This small molecule binds to this protein.
Small molecule (SMILES): Cc1cc(N)nc2cc(-c3ccc(OC(C)C)c(CN)c3)ccc12

Binding-site contacts:
Ligand atom C11 contacts residue GLY315 of chain 1.C at 3.6 Å.
Ligand atom N01 contacts residue HEM1 of chain 1.W at 3.4 Å.
Ligand atom C06 contacts residue PHE313 of chain 1.C at 3.9 Å (hydrophobic).
Ligand atom C07 contacts residue VAL296 of chain 1.C at 3.3 Å (hydrophobic).
Ligand atom C10 contacts residue HEM1 of chain 1.W at 3.5 Å.
Ligand atom C02 contacts residue GLU321 of chain 1.C at 3.4 Å.
Ligand atom C09 contacts residue GLU321 of chain 1.C at 3.7 Å.
Ligand atom C09 contacts residue HEM1 of chain 1.W at 3.5 Å.
Ligand atom C05 contacts residue HEM1 of chain 1.W at 3.9 Å.
Ligand atom C27 contacts residue HEM1 of chain 1.W at 3.3 Å.
Ligand atom C25 contacts residue HEM1 of chain 1.W at 3.3 Å.
Ligand atom C31 contacts residue PHE65 of chain 1.C at 3.5 Å (hydrophobic).
Ligand atom C21 contacts residue HEM1 of chain 1.W at 3.8 Å.
Ligand atom C22 contacts residue HEM1 of chain 1.W at 3.6 Å.
Ligand atom C10 contacts residue GLU321 of chain 1.C at 3.6 Å.
Ligand atom C03 contacts residue PRO294 of chain 1.C at 3.9 Å (hydrophobic).
Ligand atom N01 contacts residue GLU321 of chain 1.C at 2.8 Å (salt-bridge).
Ligand atom C06 contacts residue HEM1 of chain 1.W at 3.8 Å.
Ligand atom C24 contacts residue HEM1 of chain 1.W at 3.9 Å.
Ligand atom C31 contacts residue TYR435 of chain 1.C at 3.3 Å (hydrophobic).
Ligand atom C06 contacts residue VAL296 of chain 1.C at 3.5 Å (hydrophobic).
Ligand atom C02 contacts residue HEM1 of chain 1.W at 3.4 Å.
Ligand atom C23 contacts residue TYR435 of chain 1.C at 3.2 Å (hydrophobic).
Ligand atom N02 contacts residue MET318 of chain 1.C at 3.8 Å.
Ligand atom C03 contacts residue TRP316 of chain 1.C at 3.9 Å (hydrophobic).
Ligand atom C08 contacts residue HEM1 of chain 1.W at 3.7 Å.
Ligand atom N02 contacts residue TRP316 of chain 1.C at 2.9 Å (h-bond).
Ligand atom C22 contacts residue TYR435 of chain 1.C at 3.9 Å (hydrophobic).
Ligand atom C11 contacts residue HEM1 of chain 1.W at 3.4 Å.
Ligand atom C03 contacts residue HEM1 of chain 1.W at 3.2 Å.
Ligand atom C31 contacts residue VAL64 of chain 1.C at 3.7 Å (hydrophobic).
Ligand atom N02 contacts residue HEM1 of chain 1.W at 3.3 Å.
Ligand atom C26 contacts residue HEM1 of chain 1.W at 3.6 Å.
Ligand atom N28 contacts residue H4B1 of chain 1.X at 3.4 Å (h-bond).
Ligand atom N28 contacts residue HEM1 of chain 1.W at 2.4 Å (h-bond).
Ligand atom C07 contacts residue HEM1 of chain 1.W at 3.8 Å.
Ligand atom N02 contacts residue TYR317 of chain 1.C at 3.6 Å.
Ligand atom C04 contacts residue HEM1 of chain 1.W at 3.6 Å.
Ligand atom C02 contacts residue TRP316 of chain 1.C at 3.8 Å (hydrophobic).
Ligand atom N02 contacts residue GLU321 of chain 1.C at 2.5 Å (salt-bridge).

Sequence of chain 1.C:
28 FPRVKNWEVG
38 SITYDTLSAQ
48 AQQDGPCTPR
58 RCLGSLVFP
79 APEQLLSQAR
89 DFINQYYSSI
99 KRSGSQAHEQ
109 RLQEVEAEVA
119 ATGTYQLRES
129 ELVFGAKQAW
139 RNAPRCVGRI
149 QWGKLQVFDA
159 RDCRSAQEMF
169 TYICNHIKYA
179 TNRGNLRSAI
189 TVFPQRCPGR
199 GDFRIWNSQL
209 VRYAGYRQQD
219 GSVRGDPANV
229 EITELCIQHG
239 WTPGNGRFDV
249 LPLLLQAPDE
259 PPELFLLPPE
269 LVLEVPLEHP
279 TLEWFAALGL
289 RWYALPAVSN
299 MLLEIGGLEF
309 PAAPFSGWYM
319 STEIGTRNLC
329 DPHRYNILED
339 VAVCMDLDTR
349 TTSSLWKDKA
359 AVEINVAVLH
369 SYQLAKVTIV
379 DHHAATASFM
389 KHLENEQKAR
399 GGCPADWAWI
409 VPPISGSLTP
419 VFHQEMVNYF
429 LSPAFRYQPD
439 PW